Sequence of chain 1.A:
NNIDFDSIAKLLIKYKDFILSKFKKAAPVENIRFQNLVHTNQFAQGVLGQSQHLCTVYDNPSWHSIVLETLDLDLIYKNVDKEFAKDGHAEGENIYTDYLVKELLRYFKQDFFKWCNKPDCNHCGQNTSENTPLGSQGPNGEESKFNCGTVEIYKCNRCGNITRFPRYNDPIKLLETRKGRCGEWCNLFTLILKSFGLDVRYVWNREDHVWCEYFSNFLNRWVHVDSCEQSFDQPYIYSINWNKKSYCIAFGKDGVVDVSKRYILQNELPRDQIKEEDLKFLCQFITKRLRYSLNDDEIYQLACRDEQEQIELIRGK

Binding-site contacts:
Ligand atom O2 contacts residue GLU231 of chain 1.A at 4.2 Å.
Ligand atom O3 contacts residue HIS211 of chain 1.A at 3.8 Å.
Ligand atom O3 contacts residue GLU231 of chain 1.A at 3.2 Å (salt-bridge).
Ligand atom O2 contacts residue TRP116 of chain 1.A at 4.4 Å.
Ligand atom O4 contacts residue GLU231 of chain 1.A at 3.3 Å (salt-bridge).
Ligand atom C3 contacts residue GLU231 of chain 1.A at 3.3 Å.
Ligand atom C2 contacts residue GLU231 of chain 1.A at 4.3 Å.
Ligand atom O4 contacts residue HIS211 of chain 1.A at 3.9 Å.
Ligand atom C3 contacts residue TRP116 of chain 1.A at 4.4 Å (hydrophobic).
Ligand atom C4 contacts residue HIS211 of chain 1.A at 4.4 Å.
Ligand atom C3 contacts residue HIS211 of chain 1.A at 4.4 Å.
Ligand atom O6 contacts residue TRP244 of chain 1.A at 4.4 Å.
Ligand atom O3 contacts residue TRP244 of chain 1.A at 3.5 Å.
Ligand atom O2 contacts residue GLU231 of chain 1.A at 4.1 Å.
Ligand atom C4 contacts residue GLU231 of chain 1.A at 4.0 Å.
Ligand atom C4 contacts residue TRP244 of chain 1.A at 4.1 Å (hydrophobic).
Ligand atom C1 contacts residue TRP116 of chain 1.A at 3.7 Å (hydrophobic).
Ligand atom O3 contacts residue GLU231 of chain 1.A at 3.7 Å.
Ligand atom O3 contacts residue TRP116 of chain 1.A at 4.5 Å.

A small-molecule ligand and the protein it binds are described below.
Small molecule (SMILES): OC[C@H]1O[C@@](CO)(O[C@H]2O[C@H](CO)[C@@H](O)[C@H](O)[C@H]2O)[C@@H](O)[C@@H]1O